This small molecule binds to this protein.
Small molecule (SMILES): CC(=O)N[C@@H]1[C@@H](O)[C@H](O)[C@@H](CO)O[C@H]1O

Sequence of chain 1.B:
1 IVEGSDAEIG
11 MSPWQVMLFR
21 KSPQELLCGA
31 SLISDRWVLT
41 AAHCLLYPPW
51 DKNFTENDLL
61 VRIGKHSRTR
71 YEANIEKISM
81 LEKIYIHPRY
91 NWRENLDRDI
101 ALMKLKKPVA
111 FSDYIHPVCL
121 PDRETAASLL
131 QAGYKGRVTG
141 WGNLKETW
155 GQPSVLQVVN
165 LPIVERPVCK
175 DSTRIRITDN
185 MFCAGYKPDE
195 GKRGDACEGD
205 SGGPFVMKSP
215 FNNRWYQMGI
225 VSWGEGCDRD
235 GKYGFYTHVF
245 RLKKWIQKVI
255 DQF

Binding-site contacts:
Ligand atom C8 contacts residue ASN53 of chain 1.B at 3.7 Å.
Ligand atom C4 contacts residue ASN53 of chain 1.B at 4.3 Å.
Ligand atom C2 contacts residue ASN53 of chain 1.B at 2.5 Å.
Ligand atom N2 contacts residue LEU46 of chain 1.B at 4.4 Å.
Ligand atom C3 contacts residue ASN53 of chain 1.B at 3.8 Å.
Ligand atom C5 contacts residue ASN53 of chain 1.B at 3.8 Å.
Ligand atom O5 contacts residue ASN53 of chain 1.B at 2.5 Å (h-bond).
Ligand atom N2 contacts residue ASN53 of chain 1.B at 3.0 Å (h-bond).
Ligand atom C7 contacts residue ASN53 of chain 1.B at 3.7 Å.
Ligand atom C1 contacts residue ASN53 of chain 1.B at 1.7 Å.